Binding-site contacts:
Ligand atom C4 contacts residue ASN204 of chain 1.A at 4.0 Å.
Ligand atom C2 contacts residue ASN204 of chain 1.A at 2.3 Å.
Ligand atom C7 contacts residue ASN204 of chain 1.A at 3.8 Å.
Ligand atom O5 contacts residue ASN204 of chain 1.A at 2.2 Å (h-bond).
Ligand atom C5 contacts residue ASN204 of chain 1.A at 3.6 Å.
Ligand atom N2 contacts residue ASN204 of chain 1.A at 2.9 Å (h-bond).
Ligand atom C1 contacts residue ASN204 of chain 1.A at 1.4 Å.
Ligand atom O7 contacts residue ASN204 of chain 1.A at 4.1 Å.
Ligand atom O6 contacts residue ASN204 of chain 1.A at 4.4 Å.
Ligand atom C3 contacts residue ASN204 of chain 1.A at 3.7 Å.

Sequence of chain 1.A:
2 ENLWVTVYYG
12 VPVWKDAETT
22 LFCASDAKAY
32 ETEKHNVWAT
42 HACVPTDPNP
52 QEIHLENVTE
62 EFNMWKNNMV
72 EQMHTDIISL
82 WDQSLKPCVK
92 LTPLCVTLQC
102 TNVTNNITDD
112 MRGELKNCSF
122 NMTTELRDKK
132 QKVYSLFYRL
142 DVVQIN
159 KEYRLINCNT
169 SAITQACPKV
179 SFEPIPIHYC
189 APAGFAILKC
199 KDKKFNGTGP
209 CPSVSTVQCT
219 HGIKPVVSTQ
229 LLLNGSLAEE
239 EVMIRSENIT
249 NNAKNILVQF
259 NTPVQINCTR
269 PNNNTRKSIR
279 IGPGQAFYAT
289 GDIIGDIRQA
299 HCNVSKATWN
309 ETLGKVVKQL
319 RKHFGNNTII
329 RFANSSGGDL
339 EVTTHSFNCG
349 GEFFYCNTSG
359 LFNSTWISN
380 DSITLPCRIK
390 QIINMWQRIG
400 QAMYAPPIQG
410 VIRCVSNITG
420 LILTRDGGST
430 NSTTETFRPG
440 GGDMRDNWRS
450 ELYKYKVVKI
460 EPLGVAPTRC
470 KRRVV

This small molecule binds to this protein.
Small molecule (SMILES): CC(=O)N[C@@H]1[C@@H](O)[C@H](O)[C@@H](CO)O[C@H]1O